Sequence of chain 1.B:
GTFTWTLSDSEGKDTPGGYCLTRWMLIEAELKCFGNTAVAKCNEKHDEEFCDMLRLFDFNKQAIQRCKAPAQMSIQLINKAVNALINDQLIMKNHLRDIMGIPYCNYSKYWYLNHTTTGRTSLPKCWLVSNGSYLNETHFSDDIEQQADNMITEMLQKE

Binding-site contacts:
Ligand atom N2 contacts residue ASN131 of chain 1.B at 2.9 Å (h-bond).
Ligand atom O5 contacts residue ASN131 of chain 1.B at 2.4 Å (h-bond).
Ligand atom C1 contacts residue GLY132 of chain 1.B at 4.2 Å.
Ligand atom O6 contacts residue GLY132 of chain 1.B at 4.1 Å.
Ligand atom C1 contacts residue ASN131 of chain 1.B at 1.4 Å.
Ligand atom O7 contacts residue ASN131 of chain 1.B at 3.4 Å.
Ligand atom C4 contacts residue ASN131 of chain 1.B at 4.2 Å.
Ligand atom C6 contacts residue SER130 of chain 1.B at 3.5 Å.
Ligand atom C5 contacts residue GLY132 of chain 1.B at 4.2 Å.
Ligand atom C7 contacts residue ASN131 of chain 1.B at 3.4 Å.
Ligand atom C5 contacts residue SER130 of chain 1.B at 3.8 Å.
Ligand atom O5 contacts residue GLY132 of chain 1.B at 4.1 Å.
Ligand atom C2 contacts residue ASN131 of chain 1.B at 2.5 Å.
Ligand atom C5 contacts residue ASN131 of chain 1.B at 3.7 Å.
Ligand atom C1 contacts residue SER130 of chain 1.B at 3.8 Å.
Ligand atom C3 contacts residue ASN131 of chain 1.B at 3.8 Å.
Ligand atom O5 contacts residue SER130 of chain 1.B at 2.9 Å (h-bond).
Ligand atom O6 contacts residue SER130 of chain 1.B at 3.8 Å.

A small-molecule ligand and the protein it binds are described below.
Small molecule (SMILES): CC(=O)N[C@@H]1[C@@H](O)[C@H](O)[C@@H](CO)O[C@H]1O